Sequence of chain 1.H:
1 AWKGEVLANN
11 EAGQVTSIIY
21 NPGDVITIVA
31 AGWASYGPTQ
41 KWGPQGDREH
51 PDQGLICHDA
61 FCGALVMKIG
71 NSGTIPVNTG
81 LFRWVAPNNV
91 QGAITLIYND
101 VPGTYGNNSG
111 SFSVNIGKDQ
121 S

A protein and the small-molecule ligand that binds it are described below.
Small molecule (SMILES): OC[C@H]1O[C@H](O[C@H]2[C@@H](O)[C@@H](CO)O[C@@H](O[C@H]3[C@H](O)[C@@H](O)[C@H](O)O[C@@H]3CO)[C@@H]2O)[C@H](O)[C@@H](O)[C@H]1O

Binding-site contacts:
Ligand atom O2 contacts residue ASN107 of chain 1.H at 2.9 Å (h-bond).
Ligand atom O5 contacts residue TYR36 of chain 1.H at 3.4 Å.
Ligand atom C4 contacts residue GLN53 of chain 1.H at 3.7 Å.
Ligand atom C3 contacts residue TYR36 of chain 1.H at 3.9 Å (hydrophobic).
Ligand atom C6 contacts residue VAL101 of chain 1.H at 3.9 Å (hydrophobic).
Ligand atom O6 contacts residue VAL101 of chain 1.H at 3.9 Å.
Ligand atom C4 contacts residue CA1 of chain 1.HB at 3.3 Å.
Ligand atom C6 contacts residue ASP100 of chain 1.H at 3.4 Å.
Ligand atom C1 contacts residue TYR36 of chain 1.H at 4.0 Å (hydrophobic).
Ligand atom C6 contacts residue GLN53 of chain 1.H at 3.8 Å.
Ligand atom O4 contacts residue GLN53 of chain 1.H at 3.0 Å (h-bond).
Ligand atom C3 contacts residue GLN53 of chain 1.H at 3.9 Å.
Ligand atom C6 contacts residue HIS50 of chain 1.H at 4.0 Å.
Ligand atom O3 contacts residue THR104 of chain 1.H at 3.2 Å (h-bond).
Ligand atom C4 contacts residue ASP100 of chain 1.H at 3.5 Å.
Ligand atom O4 contacts residue CA1 of chain 1.HB at 2.3 Å.
Ligand atom C3 contacts residue CA1 of chain 1.HB at 3.3 Å.
Ligand atom O6 contacts residue HIS50 of chain 1.H at 3.0 Å (h-bond).
Ligand atom C3 contacts residue ASN107 of chain 1.H at 3.9 Å.
Ligand atom O6 contacts residue GLN53 of chain 1.H at 2.7 Å (h-bond).
Ligand atom O2 contacts residue GLN53 of chain 1.H at 2.6 Å (h-bond).
Ligand atom O4 contacts residue TYR36 of chain 1.H at 3.1 Å (h-bond).
Ligand atom C6 contacts residue HIS50 of chain 1.H at 3.7 Å.
Ligand atom O3 contacts residue TYR36 of chain 1.H at 3.5 Å (h-bond).
Ligand atom C2 contacts residue CA1 of chain 1.HB at 3.9 Å.
Ligand atom C2 contacts residue GLN53 of chain 1.H at 3.5 Å.
Ligand atom O3 contacts residue CA1 of chain 1.HB at 2.5 Å.
Ligand atom O4 contacts residue ASP100 of chain 1.H at 2.5 Å (salt-bridge).
Ligand atom C2 contacts residue TYR36 of chain 1.H at 3.5 Å (hydrophobic).
Ligand atom C6 contacts residue CYS62 of chain 1.H at 3.9 Å (hydrophobic).
Ligand atom C2 contacts residue ASN107 of chain 1.H at 3.7 Å.
Ligand atom O5 contacts residue HIS50 of chain 1.H at 3.4 Å (h-bond).
Ligand atom C5 contacts residue GLN53 of chain 1.H at 3.6 Å.
Ligand atom C4 contacts residue TYR36 of chain 1.H at 4.0 Å (hydrophobic).
Ligand atom O2 contacts residue HIS50 of chain 1.H at 3.1 Å (h-bond).
Ligand atom O4 contacts residue THR104 of chain 1.H at 3.3 Å (h-bond).
Ligand atom O2 contacts residue TYR36 of chain 1.H at 4.0 Å.
Ligand atom O3 contacts residue ASN107 of chain 1.H at 3.0 Å (h-bond).
Ligand atom C4 contacts residue THR104 of chain 1.H at 3.4 Å.
Ligand atom C3 contacts residue THR104 of chain 1.H at 4.0 Å.